Binding-site contacts:
Ligand atom O12 contacts residue HIS20 of chain 1.B at 3.4 Å.
Ligand atom O15 contacts residue ALA115 of chain 1.B at 3.8 Å.
Ligand atom O1 contacts residue VAL47 of chain 1.B at 3.9 Å.
Ligand atom C7 contacts residue SER114 of chain 1.B at 4.0 Å.
Ligand atom O17 contacts residue SER114 of chain 1.B at 2.6 Å (h-bond).
Ligand atom O15 contacts residue SER116 of chain 1.B at 3.6 Å.
Ligand atom O16 contacts residue ASP8 of chain 1.B at 2.6 Å (salt-bridge).
Ligand atom O1 contacts residue LEU44 of chain 1.B at 4.0 Å.
Ligand atom P11 contacts residue ASP8 of chain 1.B at 2.9 Å.
Ligand atom P10 contacts residue LYS117 of chain 1.B at 4.0 Å.
Ligand atom O2 contacts residue GLY46 of chain 1.B at 3.0 Å (h-bond).
Ligand atom C9 contacts residue ALA115 of chain 1.B at 3.9 Å (hydrophobic).
Ligand atom O16 contacts residue ASP10 of chain 1.B at 3.4 Å (salt-bridge).
Ligand atom O1 contacts residue GLY46 of chain 1.B at 3.5 Å (h-bond).
Ligand atom O15 contacts residue LYS117 of chain 1.B at 2.8 Å (salt-bridge).
Ligand atom O2 contacts residue LYS45 of chain 1.B at 3.4 Å.
Ligand atom C3 contacts residue GLY46 of chain 1.B at 3.6 Å.
Ligand atom O17 contacts residue ASP8 of chain 1.B at 2.8 Å (salt-bridge).
Ligand atom O18 contacts residue ALA115 of chain 1.B at 3.0 Å (h-bond).
Ligand atom O17 contacts residue LEU9 of chain 1.B at 3.1 Å (h-bond).
Ligand atom O18 contacts residue LYS145 of chain 1.B at 3.0 Å (salt-bridge).
Ligand atom P11 contacts residue ASP10 of chain 1.B at 3.9 Å.
Ligand atom O14 contacts residue HIS20 of chain 1.B at 3.2 Å (h-bond).
Ligand atom O17 contacts residue ALA115 of chain 1.B at 4.1 Å.
Ligand atom O18 contacts residue ASP8 of chain 1.B at 3.0 Å (salt-bridge).
Ligand atom P10 contacts residue HIS20 of chain 1.B at 4.0 Å.
Ligand atom O18 contacts residue SER114 of chain 1.B at 3.7 Å.
Ligand atom O3 contacts residue MG1 of chain 1.E at 3.9 Å.
Ligand atom C8 contacts residue HIS20 of chain 1.B at 4.0 Å.
Ligand atom O12 contacts residue ARG49 of chain 1.B at 3.3 Å (salt-bridge).
Ligand atom O17 contacts residue ASP10 of chain 1.B at 3.1 Å (salt-bridge).
Ligand atom O14 contacts residue ASN118 of chain 1.B at 3.8 Å.
Ligand atom O3 contacts residue ASP10 of chain 1.B at 4.0 Å.
Ligand atom P11 contacts residue MG1 of chain 1.E at 3.9 Å.
Ligand atom P11 contacts residue ALA115 of chain 1.B at 4.0 Å.
Ligand atom P11 contacts residue SER114 of chain 1.B at 3.6 Å.
Ligand atom O15 contacts residue ASN118 of chain 1.B at 4.0 Å.
Ligand atom O16 contacts residue MG1 of chain 1.E at 2.4 Å.
Ligand atom O14 contacts residue SER116 of chain 1.B at 3.7 Å.
Ligand atom C7 contacts residue ASP10 of chain 1.B at 3.8 Å.

Sequence of chain 1.B:
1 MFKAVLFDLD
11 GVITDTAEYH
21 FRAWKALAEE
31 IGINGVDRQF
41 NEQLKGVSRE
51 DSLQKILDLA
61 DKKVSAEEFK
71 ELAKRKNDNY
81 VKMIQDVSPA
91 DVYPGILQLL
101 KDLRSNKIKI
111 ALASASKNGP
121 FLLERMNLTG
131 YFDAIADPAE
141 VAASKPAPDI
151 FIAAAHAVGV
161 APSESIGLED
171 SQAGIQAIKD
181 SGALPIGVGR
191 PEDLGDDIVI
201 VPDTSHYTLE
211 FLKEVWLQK

This small molecule binds to this protein.
Small molecule (SMILES): O=P(O)(O)CC[C@@H]1O[C@H](CP(=O)(O)O)[C@@H](O)[C@H](O)[C@H]1O